Binding-site contacts:
Ligand atom N3A contacts residue PHE179 of chain 23.A at 3.7 Å.
Ligand atom N1A contacts residue PHE179 of chain 23.A at 3.3 Å.
Ligand atom C1C contacts residue MET214 of chain 23.A at 3.2 Å (hydrophobic).
Ligand atom C6B contacts residue LEU181 of chain 23.A at 3.5 Å (hydrophobic).
Ligand atom C2A contacts residue PHE179 of chain 23.A at 3.5 Å (hydrophobic).
Ligand atom C5B contacts residue LEU181 of chain 23.A at 3.6 Å (hydrophobic).
Ligand atom CM4 contacts residue TYR142 of chain 23.A at 3.7 Å (hydrophobic).
Ligand atom C2A contacts residue LEU217 of chain 23.A at 4.0 Å (hydrophobic).
Ligand atom O1B contacts residue ILE98 of chain 23.A at 3.2 Å.
Ligand atom CM6 contacts residue TYR144 of chain 23.A at 3.7 Å (hydrophobic).
Ligand atom N5A contacts residue MET124 of chain 23.A at 3.9 Å.
Ligand atom CM4 contacts residue TYR144 of chain 23.A at 3.8 Å (hydrophobic).
Ligand atom CM4 contacts residue ALA166 of chain 23.A at 3.1 Å (hydrophobic).
Ligand atom CM2 contacts residue ILE77 of chain 23.A at 3.8 Å (hydrophobic).
Ligand atom N1A contacts residue LEU217 of chain 23.A at 3.3 Å.
Ligand atom C1B contacts residue ILE98 of chain 23.A at 3.7 Å (hydrophobic).
Ligand atom N5A contacts residue PHE179 of chain 23.A at 3.3 Å.
Ligand atom N5A contacts residue LEU217 of chain 23.A at 3.6 Å.
Ligand atom N1A contacts residue MET124 of chain 23.A at 3.6 Å.
Ligand atom N3A contacts residue TYR144 of chain 23.A at 3.2 Å.
Ligand atom N4A contacts residue PHE179 of chain 23.A at 3.5 Å.
Ligand atom N2 contacts residue LEU100 of chain 23.A at 3.8 Å.
Ligand atom N2 contacts residue MET214 of chain 23.A at 3.8 Å.
Ligand atom CM4 contacts residue VAL168 of chain 23.A at 3.9 Å (hydrophobic).
Ligand atom C2B contacts residue ILE122 of chain 23.A at 4.0 Å (hydrophobic).
Ligand atom CM2 contacts residue ILE122 of chain 23.A at 3.8 Å (hydrophobic).
Ligand atom CM3 contacts residue TYR190 of chain 23.A at 3.6 Å (hydrophobic).
Ligand atom CM6 contacts residue LEU184 of chain 23.A at 3.7 Å (hydrophobic).
Ligand atom C4 contacts residue TYR190 of chain 23.A at 3.7 Å (hydrophobic).
Ligand atom O1 contacts residue MET214 of chain 23.A at 3.2 Å.
Ligand atom CM6 contacts residue LEU181 of chain 23.A at 3.8 Å (hydrophobic).
Ligand atom C5 contacts residue MET214 of chain 23.A at 3.4 Å (hydrophobic).
Ligand atom C1B contacts residue LEU181 of chain 23.A at 4.0 Å (hydrophobic).
Ligand atom O1 contacts residue LEU100 of chain 23.A at 3.7 Å.
Ligand atom C4 contacts residue MET214 of chain 23.A at 3.7 Å (hydrophobic).
Ligand atom C6B contacts residue ILE98 of chain 23.A at 3.8 Å (hydrophobic).
Ligand atom N4A contacts residue TYR144 of chain 23.A at 3.7 Å.
Ligand atom C4 contacts residue LEU100 of chain 23.A at 3.9 Å (hydrophobic).
Ligand atom C3 contacts residue LEU100 of chain 23.A at 3.8 Å (hydrophobic).
Ligand atom C5B contacts residue TYR144 of chain 23.A at 3.8 Å (hydrophobic).

This small molecule binds to this protein.
Small molecule (SMILES): Cc1cc(CCCOc2c(C)cc(-c3nnn(C)n3)cc2C)on1

Sequence of chain 23.A:
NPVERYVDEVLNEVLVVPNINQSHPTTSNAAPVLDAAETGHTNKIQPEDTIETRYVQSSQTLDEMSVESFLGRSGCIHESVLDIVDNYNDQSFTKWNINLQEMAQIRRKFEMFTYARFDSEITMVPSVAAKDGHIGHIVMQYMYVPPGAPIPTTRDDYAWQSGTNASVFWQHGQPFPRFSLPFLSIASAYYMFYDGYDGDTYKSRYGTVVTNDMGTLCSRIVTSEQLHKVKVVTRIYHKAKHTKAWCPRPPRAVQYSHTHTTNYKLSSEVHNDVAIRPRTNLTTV